Sequence of chain 1.F:
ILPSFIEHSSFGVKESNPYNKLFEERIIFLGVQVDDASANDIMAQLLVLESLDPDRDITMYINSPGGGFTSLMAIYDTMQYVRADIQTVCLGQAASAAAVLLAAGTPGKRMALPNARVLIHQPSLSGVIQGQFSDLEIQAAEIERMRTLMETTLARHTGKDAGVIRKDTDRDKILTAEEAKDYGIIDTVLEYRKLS

Binding-site contacts:
Ligand atom CD1 contacts residue PRO124 of chain 1.F at 3.9 Å (hydrophobic).
Ligand atom C contacts residue GLY68 of chain 1.F at 3.8 Å.
Ligand atom N contacts residue SER125 of chain 1.F at 3.4 Å (h-bond).
Ligand atom OXT contacts residue SER127 of chain 1.F at 4.1 Å.
Ligand atom CB contacts residue SER125 of chain 1.F at 3.1 Å.
Ligand atom CG contacts residue PHE70 of chain 1.F at 3.8 Å (hydrophobic).
Ligand atom C6 contacts residue PHE70 of chain 1.F at 3.8 Å (hydrophobic).
Ligand atom O contacts residue GLY69 of chain 1.F at 3.2 Å.
Ligand atom CA contacts residue GLY68 of chain 1.F at 4.0 Å.
Ligand atom C contacts residue LEU126 of chain 1.F at 4.0 Å (hydrophobic).
Ligand atom C4 contacts residue MET151 of chain 1.F at 3.6 Å (hydrophobic).
Ligand atom CD2 contacts residue GLN34 of chain 1.F at 3.5 Å.
Ligand atom O1 contacts residue PRO124 of chain 1.F at 3.6 Å.
Ligand atom C1 contacts residue GLY68 of chain 1.F at 4.0 Å.
Ligand atom O contacts residue LEU126 of chain 1.F at 4.1 Å.
Ligand atom CD1 contacts residue MET147 of chain 1.F at 3.9 Å (hydrophobic).
Ligand atom CD2 contacts residue PHE70 of chain 1.F at 3.4 Å (hydrophobic).
Ligand atom CD1 contacts residue SER127 of chain 1.F at 4.0 Å.
Ligand atom C1 contacts residue PRO124 of chain 1.F at 4.0 Å (hydrophobic).
Ligand atom CB contacts residue GLY68 of chain 1.F at 3.8 Å.
Ligand atom O1 contacts residue SER125 of chain 1.F at 3.4 Å (h-bond).
Ligand atom O contacts residue PHE70 of chain 1.F at 3.9 Å.
Ligand atom C6 contacts residue GLY68 of chain 1.F at 4.1 Å.
Ligand atom C contacts residue GLY68 of chain 1.F at 3.9 Å.
Ligand atom C2 contacts residue HIS122 of chain 1.F at 3.9 Å.
Ligand atom CG contacts residue GLY68 of chain 1.F at 4.2 Å.
Ligand atom OXT contacts residue LEU126 of chain 1.F at 3.7 Å.
Ligand atom C2 contacts residue SER97 of chain 1.F at 3.3 Å.
Ligand atom C4 contacts residue SER97 of chain 1.F at 4.2 Å.
Ligand atom C4 contacts residue ALA98 of chain 1.F at 3.9 Å (hydrophobic).
Ligand atom C3 contacts residue HIS122 of chain 1.F at 3.8 Å.
Ligand atom C5 contacts residue PHE70 of chain 1.F at 3.2 Å (hydrophobic).
Ligand atom N contacts residue GLY68 of chain 1.F at 3.3 Å (h-bond).
Ligand atom C2 contacts residue ALA98 of chain 1.F at 3.6 Å (hydrophobic).
Ligand atom C3 contacts residue ALA98 of chain 1.F at 3.2 Å (hydrophobic).
Ligand atom O contacts residue GLY68 of chain 1.F at 3.2 Å (h-bond).
Ligand atom C3 contacts residue MET151 of chain 1.F at 4.0 Å (hydrophobic).
Ligand atom CA contacts residue SER125 of chain 1.F at 3.9 Å.
Ligand atom CD2 contacts residue GLY68 of chain 1.F at 3.9 Å.
Ligand atom C3 contacts residue SER97 of chain 1.F at 3.4 Å.

The small molecule below binds the protein below.
Small molecule (SMILES): CC(C)C[C@H](NC(=O)[C@H](CC(C)C)NC(=O)c1ccccc1)C(=O)O